A small-molecule ligand and the protein it binds are described below.
Small molecule (SMILES): CC(=O)N[C@H]1[C@H](O[C@H]2[C@H](O)[C@@H](NC(C)=O)CO[C@@H]2CO)O[C@H](CO)[C@@H](O[C@@H]2O[C@H](CO)[C@@H](O)[C@H](O)[C@@H]2O)[C@@H]1O

Binding-site contacts:
Ligand atom N2 contacts residue SER97 of chain 1.A at 3.1 Å (h-bond).
Ligand atom C5 contacts residue VAL58 of chain 1.A at 4.4 Å (hydrophobic).
Ligand atom C5 contacts residue ASN95 of chain 1.A at 3.6 Å.
Ligand atom O5 contacts residue ASN95 of chain 1.A at 2.3 Å (h-bond).
Ligand atom C3 contacts residue ASN95 of chain 1.A at 3.7 Å.
Ligand atom C4 contacts residue ASN95 of chain 1.A at 4.2 Å.
Ligand atom C3 contacts residue SER97 of chain 1.A at 4.0 Å.
Ligand atom C5 contacts residue TRP93 of chain 1.A at 3.9 Å (hydrophobic).
Ligand atom O7 contacts residue ASN95 of chain 1.A at 4.1 Å.
Ligand atom N2 contacts residue ASN95 of chain 1.A at 2.6 Å (h-bond).
Ligand atom O5 contacts residue LEU57 of chain 1.A at 3.8 Å.
Ligand atom C7 contacts residue ASN95 of chain 1.A at 3.4 Å.
Ligand atom C2 contacts residue GLN59 of chain 1.A at 4.1 Å.
Ligand atom O3 contacts residue GLN59 of chain 1.A at 4.0 Å.
Ligand atom N2 contacts residue VAL58 of chain 1.A at 3.5 Å (h-bond).
Ligand atom C8 contacts residue VAL58 of chain 1.A at 3.5 Å (hydrophobic).
Ligand atom C1 contacts residue SER97 of chain 1.A at 3.6 Å.
Ligand atom C7 contacts residue SER97 of chain 1.A at 4.1 Å.
Ligand atom O5 contacts residue TRP93 of chain 1.A at 4.1 Å.
Ligand atom O7 contacts residue SER97 of chain 1.A at 4.1 Å.
Ligand atom C7 contacts residue ALA103 of chain 1.A at 3.5 Å (hydrophobic).
Ligand atom C7 contacts residue VAL58 of chain 1.A at 3.9 Å (hydrophobic).
Ligand atom C1 contacts residue ASN95 of chain 1.A at 1.4 Å.
Ligand atom C8 contacts residue TRP93 of chain 1.A at 4.1 Å (hydrophobic).
Ligand atom N2 contacts residue GLN59 of chain 1.A at 3.6 Å (h-bond).
Ligand atom C6 contacts residue LEU57 of chain 1.A at 4.1 Å (hydrophobic).
Ligand atom O6 contacts residue VAL58 of chain 1.A at 2.7 Å (h-bond).
Ligand atom O6 contacts residue LEU57 of chain 1.A at 3.5 Å.
Ligand atom C2 contacts residue ASN95 of chain 1.A at 2.4 Å.
Ligand atom C3 contacts residue GLN59 of chain 1.A at 3.5 Å.
Ligand atom C6 contacts residue VAL58 of chain 1.A at 3.0 Å (hydrophobic).
Ligand atom C8 contacts residue ALA103 of chain 1.A at 3.7 Å (hydrophobic).
Ligand atom C8 contacts residue ASN95 of chain 1.A at 4.1 Å.
Ligand atom C8 contacts residue LEU104 of chain 1.A at 4.2 Å (hydrophobic).
Ligand atom O7 contacts residue ALA103 of chain 1.A at 3.2 Å.
Ligand atom C6 contacts residue TRP93 of chain 1.A at 3.8 Å (hydrophobic).
Ligand atom O6 contacts residue GLN59 of chain 1.A at 4.2 Å.
Ligand atom C2 contacts residue SER97 of chain 1.A at 3.8 Å.
Ligand atom C1 contacts residue TRP93 of chain 1.A at 4.4 Å (hydrophobic).
Ligand atom O7 contacts residue ASN100 of chain 1.A at 4.3 Å.

Sequence of chain 1.A:
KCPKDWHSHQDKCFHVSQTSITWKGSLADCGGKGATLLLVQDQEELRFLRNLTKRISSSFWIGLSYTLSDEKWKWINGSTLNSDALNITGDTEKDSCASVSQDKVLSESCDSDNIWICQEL